The protein below binds the small molecule below.
Small molecule (SMILES): CC(=O)N[C@@H]1[C@@H](O)[C@H](O)[C@@H](CO)O[C@H]1O

Sequence of chain 1.D:
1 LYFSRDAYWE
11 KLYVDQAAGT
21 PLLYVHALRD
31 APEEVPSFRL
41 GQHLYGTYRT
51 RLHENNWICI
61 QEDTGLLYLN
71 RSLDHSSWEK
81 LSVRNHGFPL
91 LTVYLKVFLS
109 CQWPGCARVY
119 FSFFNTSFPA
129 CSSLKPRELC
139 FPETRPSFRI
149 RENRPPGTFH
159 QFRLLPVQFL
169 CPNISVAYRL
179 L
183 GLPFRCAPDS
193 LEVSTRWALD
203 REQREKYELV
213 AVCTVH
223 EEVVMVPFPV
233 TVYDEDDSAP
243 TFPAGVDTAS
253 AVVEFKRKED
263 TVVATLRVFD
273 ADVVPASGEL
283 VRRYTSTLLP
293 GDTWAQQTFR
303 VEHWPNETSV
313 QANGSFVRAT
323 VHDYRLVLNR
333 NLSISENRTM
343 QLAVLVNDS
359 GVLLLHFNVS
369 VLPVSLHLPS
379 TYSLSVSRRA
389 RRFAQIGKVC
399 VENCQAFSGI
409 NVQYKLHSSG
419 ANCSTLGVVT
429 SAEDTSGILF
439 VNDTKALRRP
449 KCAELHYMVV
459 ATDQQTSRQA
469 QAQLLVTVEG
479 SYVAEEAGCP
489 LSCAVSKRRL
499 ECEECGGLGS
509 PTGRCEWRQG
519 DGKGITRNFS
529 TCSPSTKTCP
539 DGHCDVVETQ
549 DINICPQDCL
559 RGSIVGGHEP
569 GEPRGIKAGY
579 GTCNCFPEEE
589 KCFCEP

Binding-site contacts:
Ligand atom C4 contacts residue ASN440 of chain 1.D at 4.2 Å.
Ligand atom O5 contacts residue ARG390 of chain 1.D at 4.4 Å.
Ligand atom C5 contacts residue ARG390 of chain 1.D at 4.4 Å.
Ligand atom C8 contacts residue VAL426 of chain 1.D at 4.0 Å (hydrophobic).
Ligand atom C3 contacts residue ASN440 of chain 1.D at 3.8 Å.
Ligand atom O7 contacts residue ASN440 of chain 1.D at 3.9 Å.
Ligand atom O5 contacts residue ASP441 of chain 1.D at 4.2 Å.
Ligand atom O7 contacts residue GLY425 of chain 1.D at 4.5 Å.
Ligand atom N2 contacts residue ASN440 of chain 1.D at 2.9 Å (h-bond).
Ligand atom O5 contacts residue ASN440 of chain 1.D at 2.4 Å (h-bond).
Ligand atom C5 contacts residue ASN440 of chain 1.D at 3.7 Å.
Ligand atom C7 contacts residue ASN440 of chain 1.D at 3.6 Å.
Ligand atom C2 contacts residue ASN440 of chain 1.D at 2.5 Å.
Ligand atom C8 contacts residue GLY425 of chain 1.D at 4.2 Å.
Ligand atom C8 contacts residue PHE438 of chain 1.D at 3.7 Å (hydrophobic).
Ligand atom C1 contacts residue ARG390 of chain 1.D at 4.4 Å.
Ligand atom C1 contacts residue ASN440 of chain 1.D at 1.4 Å.